A protein and the small-molecule ligand that binds it are described below.
Small molecule (SMILES): O=C(O)C[C@H](C(=O)O)N1C(=O)/C(=C2/C(=O)Nc3ccc(Br)cc32)SC1=S

Binding-site contacts:
Ligand atom CAB contacts residue ASP73 of chain 1.B at 3.7 Å.
Ligand atom CAC contacts residue ASP73 of chain 1.B at 4.2 Å.
Ligand atom SAY contacts residue LYS64 of chain 1.B at 4.2 Å.
Ligand atom OAK contacts residue TYR109 of chain 1.B at 2.7 Å (h-bond).
Ligand atom CAW contacts residue LYS64 of chain 1.B at 3.5 Å.
Ligand atom OD2 contacts residue VAL69 of chain 1.B at 3.6 Å.
Ligand atom CAL contacts residue ASN71 of chain 1.B at 3.6 Å.
Ligand atom OAZ contacts residue ASN71 of chain 1.B at 3.8 Å.
Ligand atom C contacts residue LYS64 of chain 1.B at 3.9 Å.
Ligand atom CAI contacts residue ASP73 of chain 1.B at 3.8 Å.
Ligand atom CAF contacts residue PRO74 of chain 1.B at 3.8 Å (hydrophobic).
Ligand atom CAW contacts residue ASN71 of chain 1.B at 3.4 Å.
Ligand atom SAX contacts residue LYS64 of chain 1.B at 3.1 Å (salt-bridge).
Ligand atom CAA contacts residue TYR109 of chain 1.B at 4.1 Å (hydrophobic).
Ligand atom CAD contacts residue PRO74 of chain 1.B at 3.9 Å (hydrophobic).
Ligand atom NAJ contacts residue ASP73 of chain 1.B at 3.3 Å.
Ligand atom SAX contacts residue ILE58 of chain 1.B at 3.7 Å.
Ligand atom CG contacts residue ASN71 of chain 1.B at 3.7 Å.
Ligand atom CAM contacts residue ASN71 of chain 1.B at 3.3 Å.
Ligand atom OD2 contacts residue ASN71 of chain 1.B at 3.1 Å (h-bond).
Ligand atom CA contacts residue LYS64 of chain 1.B at 4.2 Å.
Ligand atom OD2 contacts residue ILE70 of chain 1.B at 3.8 Å.
Ligand atom SAX contacts residue ASN71 of chain 1.B at 4.3 Å.
Ligand atom CAA contacts residue ASP73 of chain 1.B at 3.3 Å.
Ligand atom CA contacts residue ASN71 of chain 1.B at 3.7 Å.
Ligand atom CAG contacts residue ASP73 of chain 1.B at 3.3 Å.
Ligand atom CAF contacts residue ASP73 of chain 1.B at 3.9 Å.
Ligand atom SAY contacts residue ASN71 of chain 1.B at 3.9 Å.
Ligand atom NAJ contacts residue TYR109 of chain 1.B at 3.2 Å (h-bond).
Ligand atom CAH contacts residue ASP73 of chain 1.B at 3.8 Å.
Ligand atom SAY contacts residue ILE58 of chain 1.B at 4.2 Å.
Ligand atom SAX contacts residue ILE70 of chain 1.B at 4.2 Å.
Ligand atom CAI contacts residue TYR109 of chain 1.B at 2.9 Å (hydrophobic).
Ligand atom CAH contacts residue TYR109 of chain 1.B at 3.8 Å (hydrophobic).
Ligand atom OD1 contacts residue LEU67 of chain 1.B at 3.6 Å.
Ligand atom N contacts residue ASN71 of chain 1.B at 3.1 Å (h-bond).
Ligand atom CB contacts residue ASN71 of chain 1.B at 3.1 Å.
Ligand atom BRAE contacts residue PRO74 of chain 1.B at 4.2 Å.
Ligand atom N contacts residue LYS64 of chain 1.B at 4.0 Å.
Ligand atom O contacts residue LYS64 of chain 1.B at 3.1 Å.

Sequence of chain 1.B:
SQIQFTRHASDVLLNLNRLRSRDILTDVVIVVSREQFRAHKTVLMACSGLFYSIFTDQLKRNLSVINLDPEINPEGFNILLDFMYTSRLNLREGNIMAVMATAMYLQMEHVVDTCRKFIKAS